Binding-site contacts:
Ligand atom O16 contacts residue THR183 of chain 2.A at 3.6 Å.
Ligand atom O20 contacts residue GLY234 of chain 2.A at 3.7 Å.
Ligand atom C3 contacts residue TYR175 of chain 2.A at 3.4 Å (hydrophobic).
Ligand atom C14 contacts residue TYR175 of chain 2.A at 3.3 Å (hydrophobic).
Ligand atom C1 contacts residue PHE212 of chain 2.A at 3.6 Å (hydrophobic).
Ligand atom O20 contacts residue THR183 of chain 2.A at 3.4 Å.
Ligand atom O21 contacts residue PHE22 of chain 2.A at 3.2 Å.
Ligand atom O22 contacts residue TYR175 of chain 2.A at 2.9 Å (h-bond).
Ligand atom O19 contacts residue PHE212 of chain 2.A at 3.5 Å.
Ligand atom C15 contacts residue GLY234 of chain 2.A at 3.8 Å.
Ligand atom F9F contacts residue ALA129 of chain 2.A at 3.4 Å.
Ligand atom F11 contacts residue PRO18 of chain 2.B at 3.5 Å.
Ligand atom O18 contacts residue SER235 of chain 2.A at 3.5 Å (h-bond).
Ligand atom O21 contacts residue GLU49 of chain 2.A at 3.3 Å.
Ligand atom O20 contacts residue SER235 of chain 2.A at 2.5 Å (h-bond).
Ligand atom C5 contacts residue LEU100 of chain 2.A at 3.6 Å (hydrophobic).
Ligand atom O20 contacts residue ILE64 of chain 2.A at 3.5 Å.
Ligand atom O7 contacts residue ALA59 of chain 2.A at 3.4 Å.
Ligand atom O19 contacts residue THR183 of chain 2.A at 3.6 Å.
Ligand atom C5 contacts residue THR183 of chain 2.A at 3.7 Å.
Ligand atom C3 contacts residue LEU127 of chain 2.A at 3.6 Å (hydrophobic).
Ligand atom F9F contacts residue LEU127 of chain 2.A at 3.4 Å.
Ligand atom O7 contacts residue ALA129 of chain 2.A at 3.6 Å.
Ligand atom C2 contacts residue PHE212 of chain 2.A at 3.7 Å (hydrophobic).
Ligand atom F9F contacts residue ILE153 of chain 2.A at 3.5 Å.
Ligand atom C14 contacts residue THR183 of chain 2.A at 3.7 Å.
Ligand atom C6 contacts residue PHE212 of chain 2.A at 3.8 Å (hydrophobic).
Ligand atom F11 contacts residue ALA129 of chain 2.A at 3.3 Å.
Ligand atom F11 contacts residue ALA59 of chain 2.A at 3.8 Å.
Ligand atom F10 contacts residue PHE212 of chain 2.A at 3.7 Å.
Ligand atom O21 contacts residue LEU100 of chain 2.A at 3.3 Å.
Ligand atom O22 contacts residue ILE232 of chain 2.A at 3.6 Å.
Ligand atom O18 contacts residue GLY234 of chain 2.A at 2.9 Å (h-bond).
Ligand atom O20 contacts residue GLY184 of chain 2.A at 3.7 Å.
Ligand atom O7 contacts residue PHE212 of chain 2.A at 3.7 Å.
Ligand atom C4 contacts residue LEU100 of chain 2.A at 3.6 Å (hydrophobic).
Ligand atom O16 contacts residue PHE212 of chain 2.A at 3.6 Å.
Ligand atom O19 contacts residue GLY213 of chain 2.A at 2.8 Å (h-bond).
Ligand atom P17 contacts residue SER235 of chain 2.A at 3.6 Å.
Ligand atom O19 contacts residue GLY184 of chain 2.A at 2.8 Å (h-bond).

Sequence of chain 2.A:
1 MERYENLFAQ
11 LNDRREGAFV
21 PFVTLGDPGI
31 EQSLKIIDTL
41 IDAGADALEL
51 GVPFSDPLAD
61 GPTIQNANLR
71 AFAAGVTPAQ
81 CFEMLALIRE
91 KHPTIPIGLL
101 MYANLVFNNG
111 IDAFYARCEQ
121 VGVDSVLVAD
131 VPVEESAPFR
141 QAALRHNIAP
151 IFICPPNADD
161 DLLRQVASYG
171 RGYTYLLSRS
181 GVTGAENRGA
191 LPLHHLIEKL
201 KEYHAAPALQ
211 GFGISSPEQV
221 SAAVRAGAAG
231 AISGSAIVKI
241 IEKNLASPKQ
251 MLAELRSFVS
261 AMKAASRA

This protein binds this small molecule.
Small molecule (SMILES): O=P(O)(O)OCCNS(=O)(=O)c1ccc(OC(F)(F)F)cc1

Sequence of chain 2.B:
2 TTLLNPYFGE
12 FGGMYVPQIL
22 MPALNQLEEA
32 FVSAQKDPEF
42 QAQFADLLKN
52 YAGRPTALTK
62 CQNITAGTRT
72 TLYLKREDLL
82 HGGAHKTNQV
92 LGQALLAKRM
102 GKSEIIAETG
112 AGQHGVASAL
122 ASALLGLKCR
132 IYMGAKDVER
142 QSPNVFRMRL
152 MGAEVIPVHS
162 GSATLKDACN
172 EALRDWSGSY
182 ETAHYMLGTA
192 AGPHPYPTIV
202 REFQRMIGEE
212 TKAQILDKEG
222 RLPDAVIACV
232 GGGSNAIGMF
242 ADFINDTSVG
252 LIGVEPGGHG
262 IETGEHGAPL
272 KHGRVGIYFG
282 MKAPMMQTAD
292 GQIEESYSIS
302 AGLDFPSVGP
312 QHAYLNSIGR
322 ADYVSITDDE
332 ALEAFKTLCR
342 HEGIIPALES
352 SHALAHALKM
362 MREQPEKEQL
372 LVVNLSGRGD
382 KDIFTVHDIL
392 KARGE